Binding-site contacts:
Ligand atom P contacts residue THR53 of chain 1.A at 3.7 Å.
Ligand atom CD contacts residue MET125 of chain 1.A at 3.8 Å (hydrophobic).
Ligand atom CG contacts residue LEU270 of chain 1.A at 3.8 Å (hydrophobic).
Ligand atom C1 contacts residue HIS130 of chain 1.A at 3.7 Å.
Ligand atom CA contacts residue GLN164 of chain 1.A at 3.7 Å.
Ligand atom CB contacts residue VAL165 of chain 1.A at 3.7 Å (hydrophobic).
Ligand atom CD contacts residue LEU270 of chain 1.A at 3.6 Å (hydrophobic).
Ligand atom O1P contacts residue SER52 of chain 1.A at 3.8 Å.
Ligand atom O1 contacts residue HIS130 of chain 1.A at 2.7 Å (h-bond).
Ligand atom O3P contacts residue THR53 of chain 1.A at 2.9 Å (h-bond).
Ligand atom P contacts residue SER52 of chain 1.A at 3.7 Å.
Ligand atom C1P contacts residue ARG297 of chain 1.A at 3.5 Å.
Ligand atom C1 contacts residue ARG297 of chain 1.A at 3.5 Å.
Ligand atom N contacts residue ASP227 of chain 1.A at 2.7 Å (salt-bridge).
Ligand atom C1P contacts residue ARG54 of chain 1.A at 3.3 Å.
Ligand atom O2P contacts residue ARG54 of chain 1.A at 3.5 Å (salt-bridge).
Ligand atom N contacts residue GLN164 of chain 1.A at 2.9 Å (h-bond).
Ligand atom O2P contacts residue THR53 of chain 1.A at 3.7 Å.
Ligand atom O1 contacts residue ARG297 of chain 1.A at 3.0 Å (salt-bridge).
Ligand atom CD contacts residue CYS269 of chain 1.A at 3.7 Å (hydrophobic).
Ligand atom O2P contacts residue SER52 of chain 1.A at 2.7 Å (h-bond).
Ligand atom O1 contacts residue GLN133 of chain 1.A at 3.7 Å.
Ligand atom O1P contacts residue GLN79 of chain 3.A at 2.8 Å (h-bond).
Ligand atom O1P contacts residue ARG103 of chain 1.A at 2.9 Å (salt-bridge).
Ligand atom NE contacts residue LEU270 of chain 1.A at 2.8 Å (h-bond).
Ligand atom C1 contacts residue LEU270 of chain 1.A at 3.6 Å (hydrophobic).
Ligand atom O3P contacts residue GLN79 of chain 3.A at 3.7 Å.
Ligand atom CB contacts residue GLN164 of chain 1.A at 3.7 Å.
Ligand atom O3P contacts residue ARG54 of chain 1.A at 2.8 Å (salt-bridge).
Ligand atom C1 contacts residue ARG103 of chain 1.A at 3.7 Å.
Ligand atom CG contacts residue TYR233 of chain 1.A at 3.8 Å (hydrophobic).
Ligand atom P contacts residue ARG54 of chain 1.A at 3.7 Å.
Ligand atom C1P contacts residue LEU270 of chain 1.A at 3.6 Å (hydrophobic).
Ligand atom O2P contacts residue ARG103 of chain 1.A at 3.4 Å (salt-bridge).
Ligand atom CB contacts residue ASP227 of chain 1.A at 3.6 Å.
Ligand atom CA contacts residue ASP227 of chain 1.A at 3.5 Å.
Ligand atom O2P contacts residue THR55 of chain 1.A at 2.7 Å (h-bond).
Ligand atom CD contacts residue HIS130 of chain 1.A at 3.8 Å.
Ligand atom O1 contacts residue THR55 of chain 1.A at 3.3 Å (h-bond).
Ligand atom O1 contacts residue ARG103 of chain 1.A at 2.9 Å (salt-bridge).

This small molecule binds to this protein.
Small molecule (SMILES): NCCCCNC(=O)CP(=O)(O)O

Sequence of chain 1.A:
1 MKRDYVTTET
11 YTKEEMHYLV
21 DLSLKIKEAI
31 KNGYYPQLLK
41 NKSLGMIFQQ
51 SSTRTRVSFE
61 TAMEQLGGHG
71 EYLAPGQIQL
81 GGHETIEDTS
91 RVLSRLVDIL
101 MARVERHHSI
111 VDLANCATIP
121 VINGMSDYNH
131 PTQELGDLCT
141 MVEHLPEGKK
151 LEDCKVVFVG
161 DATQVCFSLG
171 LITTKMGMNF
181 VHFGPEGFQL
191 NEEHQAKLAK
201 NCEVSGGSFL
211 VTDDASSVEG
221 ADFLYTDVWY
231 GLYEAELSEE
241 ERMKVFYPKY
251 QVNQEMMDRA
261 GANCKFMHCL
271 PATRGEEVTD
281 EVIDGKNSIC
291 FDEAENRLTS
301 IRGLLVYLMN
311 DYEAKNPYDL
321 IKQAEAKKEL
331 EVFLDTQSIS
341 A

Sequence of chain 3.A:
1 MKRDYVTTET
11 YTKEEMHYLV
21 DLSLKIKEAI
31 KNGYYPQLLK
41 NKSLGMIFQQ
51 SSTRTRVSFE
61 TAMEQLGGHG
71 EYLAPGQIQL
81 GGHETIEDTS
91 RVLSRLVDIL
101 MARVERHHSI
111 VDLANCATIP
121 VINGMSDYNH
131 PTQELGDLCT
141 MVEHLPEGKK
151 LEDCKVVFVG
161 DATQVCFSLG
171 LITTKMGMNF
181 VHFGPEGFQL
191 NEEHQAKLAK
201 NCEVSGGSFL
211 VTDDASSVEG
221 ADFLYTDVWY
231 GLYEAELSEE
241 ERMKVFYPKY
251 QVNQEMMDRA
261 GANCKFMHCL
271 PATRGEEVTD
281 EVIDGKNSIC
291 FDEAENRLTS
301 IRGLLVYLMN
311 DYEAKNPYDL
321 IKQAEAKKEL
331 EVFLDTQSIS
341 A